Sequence of chain 1.A:
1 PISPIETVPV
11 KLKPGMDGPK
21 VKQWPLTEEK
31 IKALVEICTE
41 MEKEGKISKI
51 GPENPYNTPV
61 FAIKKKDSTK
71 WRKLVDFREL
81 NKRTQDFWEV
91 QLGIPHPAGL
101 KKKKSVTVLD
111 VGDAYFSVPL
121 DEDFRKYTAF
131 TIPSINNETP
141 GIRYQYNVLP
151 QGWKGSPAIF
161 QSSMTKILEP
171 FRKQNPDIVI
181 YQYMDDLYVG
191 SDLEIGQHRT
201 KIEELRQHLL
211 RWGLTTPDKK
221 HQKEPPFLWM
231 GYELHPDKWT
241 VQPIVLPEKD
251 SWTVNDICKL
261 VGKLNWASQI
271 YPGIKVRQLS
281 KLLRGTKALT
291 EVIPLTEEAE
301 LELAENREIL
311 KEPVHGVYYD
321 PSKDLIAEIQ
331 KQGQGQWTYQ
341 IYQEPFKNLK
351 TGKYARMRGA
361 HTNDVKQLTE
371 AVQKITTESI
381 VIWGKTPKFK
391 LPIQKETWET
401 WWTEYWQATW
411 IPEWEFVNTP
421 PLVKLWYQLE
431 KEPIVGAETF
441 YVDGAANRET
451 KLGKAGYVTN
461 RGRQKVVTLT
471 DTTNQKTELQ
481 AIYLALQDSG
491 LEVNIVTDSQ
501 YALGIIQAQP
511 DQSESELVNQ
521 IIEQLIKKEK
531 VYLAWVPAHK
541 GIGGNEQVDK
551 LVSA

Binding-site contacts:
Ligand atom OAD contacts residue ASP110 of chain 1.A at 3.2 Å (salt-bridge).
Ligand atom OAQ contacts residue ASP113 of chain 1.A at 3.4 Å (salt-bridge).
Ligand atom OAF contacts residue ASP113 of chain 1.A at 3.3 Å (salt-bridge).
Ligand atom OAI contacts residue ASP185 of chain 1.A at 3.8 Å.
Ligand atom OAC contacts residue VAL111 of chain 1.A at 3.9 Å.
Ligand atom CAX contacts residue TYR115 of chain 1.A at 3.6 Å (hydrophobic).
Ligand atom PBA contacts residue ARG72 of chain 1.A at 3.3 Å.
Ligand atom PBB contacts residue MG1 of chain 1.G at 3.5 Å.
Ligand atom CAM contacts residue TYR115 of chain 1.A at 3.5 Å (hydrophobic).
Ligand atom CAK contacts residue ARG72 of chain 1.A at 3.8 Å.
Ligand atom PBB contacts residue ASP113 of chain 1.A at 4.0 Å.
Ligand atom OAC contacts residue MG1 of chain 1.G at 3.0 Å.
Ligand atom OAQ contacts residue VAL111 of chain 1.A at 3.6 Å.
Ligand atom OAR contacts residue ARG72 of chain 1.A at 3.3 Å (salt-bridge).
Ligand atom SAS contacts residue GLN151 of chain 1.A at 3.3 Å (h-bond).
Ligand atom PAZ contacts residue ASP113 of chain 1.A at 4.0 Å.
Ligand atom OAH contacts residue ARG72 of chain 1.A at 2.7 Å (salt-bridge).
Ligand atom PAZ contacts residue LYS220 of chain 1.A at 3.8 Å.
Ligand atom FAJ contacts residue ARG72 of chain 1.A at 3.2 Å.
Ligand atom PBA contacts residue MG1 of chain 1.G at 3.5 Å.
Ligand atom CAL contacts residue ASP185 of chain 1.A at 3.2 Å.
Ligand atom CAM contacts residue GLN151 of chain 1.A at 3.1 Å.
Ligand atom OAD contacts residue MG1 of chain 1.G at 2.1 Å.
Ligand atom OAR contacts residue MG1 of chain 1.G at 3.7 Å.
Ligand atom OAO contacts residue ARG72 of chain 1.A at 3.6 Å.
Ligand atom CAT contacts residue ARG72 of chain 1.A at 4.0 Å.
Ligand atom OAG contacts residue LYS65 of chain 1.A at 3.2 Å.
Ligand atom OAD contacts residue ASP185 of chain 1.A at 3.1 Å (salt-bridge).
Ligand atom OAC contacts residue ASP110 of chain 1.A at 3.0 Å (salt-bridge).
Ligand atom OAF contacts residue GLY112 of chain 1.A at 3.6 Å.
Ligand atom OAG contacts residue LYS220 of chain 1.A at 3.8 Å.
Ligand atom OAE contacts residue LYS65 of chain 1.A at 4.0 Å.
Ligand atom OAI contacts residue MG1 of chain 1.G at 3.3 Å.
Ligand atom OAI contacts residue ALA114 of chain 1.A at 2.9 Å (h-bond).
Ligand atom OAC contacts residue LYS220 of chain 1.A at 2.6 Å (salt-bridge).
Ligand atom OAE contacts residue ASP113 of chain 1.A at 3.7 Å.
Ligand atom OAQ contacts residue MG1 of chain 1.G at 2.6 Å.
Ligand atom CAU contacts residue ARG72 of chain 1.A at 3.5 Å.
Ligand atom OAI contacts residue ASP113 of chain 1.A at 3.8 Å.
Ligand atom PAZ contacts residue MG1 of chain 1.G at 3.4 Å.

A small-molecule ligand and the protein it binds are described below.
Small molecule (SMILES): Nc1nc(=O)n([C@H]2CS[C@@H](COP(=O)(O)OP(=O)(O)OP(=O)(O)O)O2)cc1F